Sequence of chain 1.B:
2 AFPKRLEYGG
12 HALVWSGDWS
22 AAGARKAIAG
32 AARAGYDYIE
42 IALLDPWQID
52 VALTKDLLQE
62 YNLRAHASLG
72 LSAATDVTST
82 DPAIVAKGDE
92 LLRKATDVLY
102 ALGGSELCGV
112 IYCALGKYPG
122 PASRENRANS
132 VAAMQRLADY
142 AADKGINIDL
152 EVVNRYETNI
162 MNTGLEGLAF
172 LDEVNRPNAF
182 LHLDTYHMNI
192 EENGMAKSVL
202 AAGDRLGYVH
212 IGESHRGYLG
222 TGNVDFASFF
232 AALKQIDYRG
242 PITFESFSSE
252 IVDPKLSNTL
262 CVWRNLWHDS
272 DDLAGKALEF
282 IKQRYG

The protein below binds the small molecule below.
Small molecule (SMILES): O=C(CO)[C@@H](O)[C@H](O)[C@H](O)CO

Binding-site contacts:
Ligand atom O3 contacts residue HIS211 of chain 1.B at 3.0 Å.
Ligand atom O2 contacts residue ARG217 of chain 1.B at 3.0 Å (salt-bridge).
Ligand atom C5 contacts residue SER69 of chain 1.B at 3.6 Å.
Ligand atom O4 contacts residue VAL111 of chain 1.B at 3.8 Å.
Ligand atom O1 contacts residue LEU261 of chain 1.B at 3.5 Å.
Ligand atom C5 contacts residue GLU246 of chain 1.B at 3.7 Å.
Ligand atom O3 contacts residue MN1 of chain 1.G at 2.3 Å.
Ligand atom C2 contacts residue MN1 of chain 1.G at 2.9 Å.
Ligand atom O2 contacts residue GLU246 of chain 1.B at 3.1 Å (salt-bridge).
Ligand atom O6 contacts residue SER69 of chain 1.B at 2.7 Å (h-bond).
Ligand atom O2 contacts residue HIS188 of chain 1.B at 3.0 Å (h-bond).
Ligand atom C3 contacts residue GLU246 of chain 1.B at 2.8 Å.
Ligand atom O1 contacts residue GLU158 of chain 1.B at 2.4 Å (salt-bridge).
Ligand atom O2 contacts residue MN1 of chain 1.G at 2.2 Å.
Ligand atom O1 contacts residue HIS188 of chain 1.B at 2.9 Å (h-bond).
Ligand atom C2 contacts residue GLU246 of chain 1.B at 3.7 Å.
Ligand atom C2 contacts residue ARG217 of chain 1.B at 3.6 Å.
Ligand atom O5 contacts residue PHE248 of chain 1.B at 3.8 Å.
Ligand atom C4 contacts residue GLU152 of chain 1.B at 3.9 Å.
Ligand atom O6 contacts residue ALA43 of chain 1.B at 3.5 Å.
Ligand atom O5 contacts residue HIS12 of chain 1.B at 2.8 Å (h-bond).
Ligand atom O3 contacts residue GLU246 of chain 1.B at 3.0 Å (salt-bridge).
Ligand atom O4 contacts residue GLU152 of chain 1.B at 3.0 Å (salt-bridge).
Ligand atom O1 contacts residue ARG217 of chain 1.B at 3.0 Å (salt-bridge).
Ligand atom O3 contacts residue GLU152 of chain 1.B at 2.5 Å (salt-bridge).
Ligand atom O6 contacts residue HIS12 of chain 1.B at 3.2 Å (h-bond).
Ligand atom O2 contacts residue GLU152 of chain 1.B at 3.0 Å (salt-bridge).
Ligand atom C6 contacts residue LEU70 of chain 1.B at 3.8 Å (hydrophobic).
Ligand atom O2 contacts residue ASP185 of chain 1.B at 3.0 Å (salt-bridge).
Ligand atom C1 contacts residue LEU261 of chain 1.B at 3.8 Å (hydrophobic).
Ligand atom O4 contacts residue GLY110 of chain 1.B at 3.8 Å.
Ligand atom C1 contacts residue HIS188 of chain 1.B at 3.8 Å.
Ligand atom C1 contacts residue GLU158 of chain 1.B at 3.1 Å.
Ligand atom C3 contacts residue MN1 of chain 1.G at 3.0 Å.
Ligand atom C3 contacts residue GLU152 of chain 1.B at 3.5 Å.
Ligand atom C2 contacts residue GLU152 of chain 1.B at 3.7 Å.
Ligand atom O5 contacts residue GLU246 of chain 1.B at 3.2 Å (salt-bridge).
Ligand atom C2 contacts residue HIS188 of chain 1.B at 3.8 Å.
Ligand atom C6 contacts residue SER69 of chain 1.B at 3.3 Å.
Ligand atom C5 contacts residue HIS12 of chain 1.B at 3.6 Å.